Sequence of chain 1.C:
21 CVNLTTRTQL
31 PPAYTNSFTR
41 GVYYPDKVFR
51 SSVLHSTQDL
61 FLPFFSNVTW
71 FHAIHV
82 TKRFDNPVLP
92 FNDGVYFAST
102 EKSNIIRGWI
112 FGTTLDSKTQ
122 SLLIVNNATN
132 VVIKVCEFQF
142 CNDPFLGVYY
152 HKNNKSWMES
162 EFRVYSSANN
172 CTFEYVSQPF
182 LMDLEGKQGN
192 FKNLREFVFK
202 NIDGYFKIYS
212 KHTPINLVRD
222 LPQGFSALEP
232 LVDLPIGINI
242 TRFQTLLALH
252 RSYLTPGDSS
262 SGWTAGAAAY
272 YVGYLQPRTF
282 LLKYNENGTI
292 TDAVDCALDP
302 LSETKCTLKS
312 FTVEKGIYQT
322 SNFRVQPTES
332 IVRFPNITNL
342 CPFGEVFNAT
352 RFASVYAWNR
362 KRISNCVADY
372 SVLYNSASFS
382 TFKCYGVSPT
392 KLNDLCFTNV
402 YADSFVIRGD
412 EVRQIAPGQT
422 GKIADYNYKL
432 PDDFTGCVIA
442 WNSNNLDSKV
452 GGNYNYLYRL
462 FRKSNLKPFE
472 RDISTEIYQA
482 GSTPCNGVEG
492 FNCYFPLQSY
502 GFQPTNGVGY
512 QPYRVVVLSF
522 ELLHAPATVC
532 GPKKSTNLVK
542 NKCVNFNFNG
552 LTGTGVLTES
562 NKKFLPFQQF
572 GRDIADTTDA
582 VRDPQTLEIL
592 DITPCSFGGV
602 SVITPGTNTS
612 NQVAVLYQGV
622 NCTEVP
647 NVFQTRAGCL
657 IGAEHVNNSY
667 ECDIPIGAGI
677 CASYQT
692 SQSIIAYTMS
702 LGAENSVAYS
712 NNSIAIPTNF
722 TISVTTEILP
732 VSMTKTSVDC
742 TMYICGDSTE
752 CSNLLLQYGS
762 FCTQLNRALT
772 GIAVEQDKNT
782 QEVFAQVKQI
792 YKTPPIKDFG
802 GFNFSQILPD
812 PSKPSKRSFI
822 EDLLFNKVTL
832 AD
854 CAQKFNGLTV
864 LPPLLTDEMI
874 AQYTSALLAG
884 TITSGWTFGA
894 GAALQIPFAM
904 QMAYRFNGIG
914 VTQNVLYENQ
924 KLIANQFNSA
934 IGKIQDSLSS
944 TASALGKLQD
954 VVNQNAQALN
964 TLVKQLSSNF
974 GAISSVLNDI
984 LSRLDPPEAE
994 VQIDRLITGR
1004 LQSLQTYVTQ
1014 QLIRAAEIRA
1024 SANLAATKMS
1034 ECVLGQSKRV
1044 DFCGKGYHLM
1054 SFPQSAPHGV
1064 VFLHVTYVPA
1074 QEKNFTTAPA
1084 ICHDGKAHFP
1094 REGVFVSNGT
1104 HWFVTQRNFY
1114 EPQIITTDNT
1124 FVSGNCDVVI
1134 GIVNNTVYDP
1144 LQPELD

Binding-site contacts:
Ligand atom C8 contacts residue GLU346 of chain 1.C at 4.3 Å.
Ligand atom C8 contacts residue SER377 of chain 1.C at 3.9 Å.
Ligand atom C1 contacts residue ASN349 of chain 1.C at 1.4 Å.
Ligand atom N2 contacts residue ASN349 of chain 1.C at 2.5 Å (h-bond).
Ligand atom C5 contacts residue ASN349 of chain 1.C at 3.6 Å.
Ligand atom O5 contacts residue ASN349 of chain 1.C at 2.5 Å (h-bond).
Ligand atom C4 contacts residue ASN349 of chain 1.C at 4.2 Å.
Ligand atom O7 contacts residue ASN349 of chain 1.C at 3.7 Å.
Ligand atom C2 contacts residue ASN349 of chain 1.C at 2.5 Å.
Ligand atom O7 contacts residue GLY345 of chain 1.C at 4.2 Å.
Ligand atom C7 contacts residue ASN349 of chain 1.C at 3.0 Å.
Ligand atom C3 contacts residue ASN349 of chain 1.C at 3.7 Å.
Ligand atom N2 contacts residue SER377 of chain 1.C at 4.1 Å.
Ligand atom C8 contacts residue GLY345 of chain 1.C at 3.4 Å.
Ligand atom C8 contacts residue ASN349 of chain 1.C at 3.7 Å.
Ligand atom C7 contacts residue GLY345 of chain 1.C at 4.0 Å.

This protein binds this small molecule.
Small molecule (SMILES): CC(=O)N[C@H]1[C@H](O[C@H]2[C@H](O)[C@@H](NC(C)=O)CO[C@@H]2CO)O[C@H](CO)[C@@H](O)[C@@H]1O